This protein binds this small molecule.
Small molecule (SMILES): Nc1ccn([C@H]2C[C@H](O[P](=O)(O)OC[C@H]3O[C@@H](n4cnc5c(=O)[nH]c(N)nc54)C[C@@H]3O[P](=O)(O)OC[C@H]3O[C@@H](n4cnc5c(=O)[nH]c(N)nc54)C[C@@H]3O)[C@@H](CO[P](=O)(O)O[C@H]3C[C@H](n4ccc(N)nc4=O)O[C@@H]3COP(=O)=O)O2)c(=O)n1

Sequence of chain 1.BA:
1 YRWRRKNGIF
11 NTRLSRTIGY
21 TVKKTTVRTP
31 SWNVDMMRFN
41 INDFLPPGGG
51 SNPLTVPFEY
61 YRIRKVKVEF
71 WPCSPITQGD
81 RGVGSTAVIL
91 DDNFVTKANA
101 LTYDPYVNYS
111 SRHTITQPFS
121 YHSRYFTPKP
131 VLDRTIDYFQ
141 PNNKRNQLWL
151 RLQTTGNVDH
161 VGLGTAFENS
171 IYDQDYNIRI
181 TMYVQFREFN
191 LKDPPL

Binding-site contacts:
Ligand atom OP2 contacts residue ARG112 of chain 1.AA at 2.5 Å (salt-bridge).
Ligand atom O5' contacts residue TYR183 of chain 1.BA at 4.0 Å.
Ligand atom OP1 contacts residue LYS6 of chain 1.Q at 3.9 Å.
Ligand atom O5' contacts residue ARG112 of chain 1.AA at 4.2 Å.
Ligand atom OP2 contacts residue TYR121 of chain 1.BA at 3.1 Å.
Ligand atom C8 contacts residue LYS67 of chain 1.BA at 3.3 Å.
Ligand atom C5 contacts residue LYS67 of chain 1.BA at 4.0 Å.
Ligand atom C4 contacts residue TYR125 of chain 1.BA at 4.0 Å (hydrophobic).
Ligand atom O6 contacts residue LYS67 of chain 1.BA at 4.1 Å.
Ligand atom P contacts residue ARG13 of chain 1.BA at 3.4 Å.
Ligand atom OP1 contacts residue THR114 of chain 1.AA at 3.4 Å (h-bond).
Ligand atom C2' contacts residue TYR183 of chain 1.BA at 3.9 Å (hydrophobic).
Ligand atom P contacts residue THR114 of chain 1.AA at 3.2 Å.
Ligand atom C3' contacts residue ARG13 of chain 1.BA at 4.1 Å.
Ligand atom C2 contacts residue TYR125 of chain 1.BA at 3.7 Å (hydrophobic).
Ligand atom N1 contacts residue TYR125 of chain 1.BA at 4.0 Å.
Ligand atom C5 contacts residue TYR125 of chain 1.BA at 4.0 Å (hydrophobic).
Ligand atom OP2 contacts residue TYR183 of chain 1.BA at 3.2 Å.
Ligand atom OP2 contacts residue THR114 of chain 1.AA at 2.3 Å (h-bond).
Ligand atom OP1 contacts residue ARG13 of chain 1.BA at 3.9 Å.
Ligand atom OP1 contacts residue TRP71 of chain 1.BA at 3.4 Å.
Ligand atom C4' contacts residue ASN11 of chain 1.BA at 4.2 Å.
Ligand atom C2' contacts residue TYR125 of chain 1.BA at 3.8 Å (hydrophobic).
Ligand atom C5' contacts residue TRP71 of chain 1.BA at 3.7 Å (hydrophobic).
Ligand atom N9 contacts residue TYR125 of chain 1.BA at 4.0 Å.
Ligand atom O6 contacts residue SER123 of chain 1.BA at 3.9 Å.
Ligand atom O6 contacts residue TYR125 of chain 1.BA at 4.2 Å.
Ligand atom C3' contacts residue TYR183 of chain 1.BA at 3.7 Å (hydrophobic).
Ligand atom P contacts residue ARG112 of chain 1.AA at 3.9 Å.
Ligand atom C6 contacts residue TYR125 of chain 1.BA at 4.0 Å (hydrophobic).
Ligand atom O3' contacts residue ARG13 of chain 1.BA at 4.0 Å.
Ligand atom C2' contacts residue LYS67 of chain 1.BA at 3.7 Å.
Ligand atom C8 contacts residue TYR183 of chain 1.BA at 3.7 Å (hydrophobic).
Ligand atom O3' contacts residue THR114 of chain 1.AA at 3.6 Å.
Ligand atom OP2 contacts residue ARG13 of chain 1.BA at 2.2 Å (salt-bridge).
Ligand atom N3 contacts residue TYR125 of chain 1.BA at 3.8 Å.
Ligand atom N2 contacts residue TYR125 of chain 1.BA at 3.8 Å.
Ligand atom C6 contacts residue LYS67 of chain 1.BA at 3.8 Å.
Ligand atom N7 contacts residue LYS67 of chain 1.BA at 3.0 Å (salt-bridge).
Ligand atom O3' contacts residue ASN11 of chain 1.BA at 3.5 Å (h-bond).

Sequence of chain 1.Q:
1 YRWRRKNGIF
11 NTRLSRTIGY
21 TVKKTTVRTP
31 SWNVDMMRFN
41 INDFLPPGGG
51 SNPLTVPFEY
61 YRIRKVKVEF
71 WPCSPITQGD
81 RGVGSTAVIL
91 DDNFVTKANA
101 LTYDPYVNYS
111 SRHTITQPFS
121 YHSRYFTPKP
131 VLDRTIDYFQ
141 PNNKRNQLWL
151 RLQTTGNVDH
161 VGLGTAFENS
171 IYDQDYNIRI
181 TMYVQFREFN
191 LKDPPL

Sequence of chain 1.AA:
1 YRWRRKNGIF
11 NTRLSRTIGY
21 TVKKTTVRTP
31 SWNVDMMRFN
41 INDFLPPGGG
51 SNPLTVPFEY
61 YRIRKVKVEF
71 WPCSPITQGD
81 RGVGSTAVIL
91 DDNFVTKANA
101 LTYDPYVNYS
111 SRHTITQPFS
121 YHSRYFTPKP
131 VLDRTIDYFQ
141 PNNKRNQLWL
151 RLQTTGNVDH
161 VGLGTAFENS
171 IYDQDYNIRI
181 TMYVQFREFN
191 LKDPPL